Sequence of chain 1.A:
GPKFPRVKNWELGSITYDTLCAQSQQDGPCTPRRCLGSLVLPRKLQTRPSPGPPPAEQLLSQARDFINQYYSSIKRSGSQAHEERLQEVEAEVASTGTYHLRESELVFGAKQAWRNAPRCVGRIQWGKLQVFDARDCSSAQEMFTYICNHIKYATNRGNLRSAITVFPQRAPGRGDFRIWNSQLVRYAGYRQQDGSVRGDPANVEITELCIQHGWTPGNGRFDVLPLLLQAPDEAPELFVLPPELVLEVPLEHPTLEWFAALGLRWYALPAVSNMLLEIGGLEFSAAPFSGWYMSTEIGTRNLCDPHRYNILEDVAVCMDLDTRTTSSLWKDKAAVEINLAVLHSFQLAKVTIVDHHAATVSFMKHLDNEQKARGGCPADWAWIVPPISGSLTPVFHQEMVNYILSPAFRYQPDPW

Binding-site contacts:
Ligand atom C6 contacts residue ACT1 of chain 1.C at 3.9 Å.
Ligand atom BR contacts residue PRO298 of chain 1.A at 3.8 Å.
Ligand atom C9 contacts residue HEM1 of chain 1.F at 3.9 Å.
Ligand atom BR contacts residue PHE317 of chain 1.A at 3.4 Å.
Ligand atom BR contacts residue GLY319 of chain 1.A at 3.8 Å.
Ligand atom C3 contacts residue GLY319 of chain 1.A at 4.1 Å.
Ligand atom O12 contacts residue MET322 of chain 1.A at 3.1 Å (h-bond).
Ligand atom O11 contacts residue MET322 of chain 1.A at 4.1 Å.
Ligand atom C5 contacts residue ACT1 of chain 1.C at 3.9 Å.
Ligand atom C5 contacts residue HEM1 of chain 1.F at 3.6 Å.
Ligand atom O12 contacts residue TYR321 of chain 1.A at 3.3 Å.
Ligand atom N1 contacts residue TRP320 of chain 1.A at 2.8 Å (h-bond).
Ligand atom C8 contacts residue PRO298 of chain 1.A at 4.1 Å (hydrophobic).
Ligand atom N2 contacts residue PRO298 of chain 1.A at 3.4 Å.
Ligand atom C7 contacts residue HEM1 of chain 1.F at 3.4 Å.
Ligand atom N2 contacts residue GLY319 of chain 1.A at 3.6 Å (h-bond).
Ligand atom C4 contacts residue VAL300 of chain 1.A at 4.0 Å (hydrophobic).
Ligand atom BR contacts residue SER318 of chain 1.A at 3.7 Å.
Ligand atom N10 contacts residue TRP320 of chain 1.A at 4.2 Å.
Ligand atom BR contacts residue HEM1 of chain 1.F at 3.6 Å.
Ligand atom C6 contacts residue HEM1 of chain 1.F at 3.5 Å.
Ligand atom C3 contacts residue PRO298 of chain 1.A at 3.9 Å (hydrophobic).
Ligand atom C3 contacts residue HEM1 of chain 1.F at 3.7 Å.
Ligand atom N1 contacts residue PRO298 of chain 1.A at 3.4 Å.
Ligand atom N1 contacts residue HEM1 of chain 1.F at 3.6 Å.
Ligand atom N10 contacts residue HEM1 of chain 1.F at 3.5 Å.
Ligand atom O11 contacts residue HEM1 of chain 1.F at 3.2 Å.
Ligand atom O12 contacts residue HEM1 of chain 1.F at 3.6 Å.
Ligand atom C8 contacts residue TRP320 of chain 1.A at 3.9 Å (hydrophobic).
Ligand atom N10 contacts residue MET322 of chain 1.A at 4.0 Å.
Ligand atom O11 contacts residue GLU325 of chain 1.A at 3.2 Å.
Ligand atom O11 contacts residue TYR321 of chain 1.A at 4.2 Å.
Ligand atom N10 contacts residue TYR321 of chain 1.A at 4.0 Å.
Ligand atom C9 contacts residue PRO298 of chain 1.A at 4.2 Å (hydrophobic).
Ligand atom N10 contacts residue GLU325 of chain 1.A at 4.1 Å.
Ligand atom O12 contacts residue TRP320 of chain 1.A at 3.1 Å (h-bond).
Ligand atom N2 contacts residue HEM1 of chain 1.F at 3.4 Å.
Ligand atom N2 contacts residue TRP320 of chain 1.A at 3.4 Å (h-bond).
Ligand atom C4 contacts residue HEM1 of chain 1.F at 3.9 Å.
Ligand atom C8 contacts residue HEM1 of chain 1.F at 3.7 Å.

The small molecule below binds the protein below.
Small molecule (SMILES): O=[N+]([O-])c1cccc2c(Br)n[nH]c12